Sequence of chain 1.B:
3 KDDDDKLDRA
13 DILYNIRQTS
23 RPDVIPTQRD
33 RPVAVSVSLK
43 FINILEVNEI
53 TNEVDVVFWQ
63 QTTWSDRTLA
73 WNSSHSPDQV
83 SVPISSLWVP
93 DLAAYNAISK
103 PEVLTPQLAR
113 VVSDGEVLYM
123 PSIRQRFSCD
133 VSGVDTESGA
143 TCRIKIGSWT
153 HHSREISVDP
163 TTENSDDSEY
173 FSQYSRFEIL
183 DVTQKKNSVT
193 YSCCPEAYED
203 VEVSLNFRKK

A small-molecule ligand and the protein it binds are described below.
Small molecule (SMILES): C(=C1\CCCN=C1c1cccnc1)\c1cccs1

Binding-site contacts:
Ligand atom C11 contacts residue TYR200 of chain 1.A at 3.8 Å (hydrophobic).
Ligand atom C15 contacts residue TRP151 of chain 1.A at 3.6 Å (hydrophobic).
Ligand atom C14 contacts residue TYR193 of chain 1.A at 3.6 Å (hydrophobic).
Ligand atom C3 contacts residue LEU120 of chain 1.B at 4.2 Å (hydrophobic).
Ligand atom C3 contacts residue TRP151 of chain 1.A at 4.1 Å (hydrophobic).
Ligand atom C8 contacts residue TRP151 of chain 1.A at 3.4 Å (hydrophobic).
Ligand atom C15 contacts residue TYR97 of chain 1.A at 3.6 Å (hydrophobic).
Ligand atom C14 contacts residue TYR200 of chain 1.A at 3.7 Å (hydrophobic).
Ligand atom C5 contacts residue ARG112 of chain 1.B at 3.9 Å.
Ligand atom C11 contacts residue MET122 of chain 1.B at 3.6 Å (hydrophobic).
Ligand atom C2 contacts residue GLN63 of chain 1.B at 3.4 Å.
Ligand atom C3 contacts residue TYR200 of chain 1.A at 3.2 Å (hydrophobic).
Ligand atom C10 contacts residue MET122 of chain 1.B at 3.7 Å (hydrophobic).
Ligand atom C13 contacts residue TYR200 of chain 1.A at 4.1 Å (hydrophobic).
Ligand atom C1 contacts residue LEU120 of chain 1.B at 3.6 Å (hydrophobic).
Ligand atom C14 contacts residue TYR97 of chain 1.A at 3.6 Å (hydrophobic).
Ligand atom C1 contacts residue TYR200 of chain 1.A at 4.2 Å (hydrophobic).
Ligand atom C10 contacts residue TRP151 of chain 1.A at 3.5 Å (hydrophobic).
Ligand atom C7 contacts residue TYR172 of chain 1.B at 4.1 Å (hydrophobic).
Ligand atom C12 contacts residue TYR200 of chain 1.A at 4.2 Å (hydrophobic).
Ligand atom C13 contacts residue TYR193 of chain 1.A at 3.6 Å (hydrophobic).
Ligand atom C8 contacts residue MET122 of chain 1.B at 4.1 Å (hydrophobic).
Ligand atom C13 contacts residue MET122 of chain 1.B at 4.2 Å (hydrophobic).
Ligand atom N17 contacts residue MET122 of chain 1.B at 4.2 Å.
Ligand atom C8 contacts residue TYR200 of chain 1.A at 3.7 Å (hydrophobic).
Ligand atom C6 contacts residue MET122 of chain 1.B at 4.0 Å (hydrophobic).
Ligand atom S18 contacts residue TRP61 of chain 1.B at 4.2 Å.
Ligand atom N16 contacts residue THR152 of chain 1.A at 4.0 Å.
Ligand atom N17 contacts residue TYR200 of chain 1.A at 4.0 Å.
Ligand atom N16 contacts residue MET122 of chain 1.B at 3.9 Å.
Ligand atom C4 contacts residue GLN63 of chain 1.B at 3.7 Å.
Ligand atom N16 contacts residue TRP151 of chain 1.A at 3.9 Å.
Ligand atom C9 contacts residue MET122 of chain 1.B at 4.1 Å (hydrophobic).
Ligand atom C12 contacts residue MET122 of chain 1.B at 3.6 Å (hydrophobic).
Ligand atom S18 contacts residue TYR193 of chain 1.A at 3.7 Å.
Ligand atom C10 contacts residue TYR200 of chain 1.A at 3.6 Å (hydrophobic).
Ligand atom C5 contacts residue LEU120 of chain 1.B at 4.1 Å (hydrophobic).
Ligand atom N17 contacts residue TRP151 of chain 1.A at 2.7 Å (h-bond).
Ligand atom C6 contacts residue TRP151 of chain 1.A at 3.4 Å (hydrophobic).
Ligand atom C1 contacts residue ARG112 of chain 1.B at 3.8 Å.

Sequence of chain 1.A:
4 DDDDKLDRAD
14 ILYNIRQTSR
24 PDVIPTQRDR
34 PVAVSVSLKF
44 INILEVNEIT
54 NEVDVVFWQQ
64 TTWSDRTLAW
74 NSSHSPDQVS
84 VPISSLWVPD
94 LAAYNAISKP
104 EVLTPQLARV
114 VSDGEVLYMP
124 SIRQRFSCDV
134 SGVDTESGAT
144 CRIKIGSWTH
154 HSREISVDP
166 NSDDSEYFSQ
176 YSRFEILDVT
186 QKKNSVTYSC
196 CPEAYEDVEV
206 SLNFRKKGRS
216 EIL